This protein binds this small molecule.
Small molecule (SMILES): CC(=O)N[C@@H]1[C@@H](O)[C@H](O)[C@@H](CO)O[C@H]1O

Binding-site contacts:
Ligand atom C7 contacts residue ASN568 of chain 1.A at 3.3 Å.
Ligand atom O7 contacts residue LYS571 of chain 1.A at 3.7 Å.
Ligand atom O6 contacts residue SER591 of chain 1.A at 3.9 Å.
Ligand atom N2 contacts residue SER537 of chain 1.A at 3.3 Å (h-bond).
Ligand atom C8 contacts residue SER537 of chain 1.A at 3.6 Å.
Ligand atom C4 contacts residue MET566 of chain 1.A at 4.2 Å (hydrophobic).
Ligand atom O5 contacts residue MET566 of chain 1.A at 2.9 Å.
Ligand atom O6 contacts residue THR590 of chain 1.A at 3.9 Å.
Ligand atom C3 contacts residue SER537 of chain 1.A at 4.5 Å.
Ligand atom C5 contacts residue MET566 of chain 1.A at 3.4 Å (hydrophobic).
Ligand atom C4 contacts residue ASN568 of chain 1.A at 4.2 Å.
Ligand atom C1 contacts residue ASN568 of chain 1.A at 1.4 Å.
Ligand atom C8 contacts residue LYS571 of chain 1.A at 4.1 Å.
Ligand atom O7 contacts residue ASN568 of chain 1.A at 3.4 Å (h-bond).
Ligand atom C1 contacts residue SER591 of chain 1.A at 4.3 Å.
Ligand atom C3 contacts residue ASN568 of chain 1.A at 3.7 Å.
Ligand atom N2 contacts residue ASN568 of chain 1.A at 3.0 Å (h-bond).
Ligand atom C1 contacts residue SER537 of chain 1.A at 4.5 Å.
Ligand atom O5 contacts residue ASN568 of chain 1.A at 2.3 Å (h-bond).
Ligand atom C2 contacts residue MET566 of chain 1.A at 4.2 Å (hydrophobic).
Ligand atom C2 contacts residue ASN568 of chain 1.A at 2.5 Å.
Ligand atom C7 contacts residue SER537 of chain 1.A at 3.9 Å.
Ligand atom C3 contacts residue MET566 of chain 1.A at 4.0 Å (hydrophobic).
Ligand atom C8 contacts residue ASN568 of chain 1.A at 4.1 Å.
Ligand atom C2 contacts residue SER537 of chain 1.A at 4.3 Å.
Ligand atom C7 contacts residue LYS571 of chain 1.A at 4.4 Å.
Ligand atom C1 contacts residue MET566 of chain 1.A at 3.1 Å (hydrophobic).
Ligand atom C5 contacts residue ASN568 of chain 1.A at 3.7 Å.
Ligand atom C8 contacts residue ASN572 of chain 1.A at 4.3 Å.
Ligand atom O5 contacts residue SER591 of chain 1.A at 3.7 Å.

Sequence of chain 1.A:
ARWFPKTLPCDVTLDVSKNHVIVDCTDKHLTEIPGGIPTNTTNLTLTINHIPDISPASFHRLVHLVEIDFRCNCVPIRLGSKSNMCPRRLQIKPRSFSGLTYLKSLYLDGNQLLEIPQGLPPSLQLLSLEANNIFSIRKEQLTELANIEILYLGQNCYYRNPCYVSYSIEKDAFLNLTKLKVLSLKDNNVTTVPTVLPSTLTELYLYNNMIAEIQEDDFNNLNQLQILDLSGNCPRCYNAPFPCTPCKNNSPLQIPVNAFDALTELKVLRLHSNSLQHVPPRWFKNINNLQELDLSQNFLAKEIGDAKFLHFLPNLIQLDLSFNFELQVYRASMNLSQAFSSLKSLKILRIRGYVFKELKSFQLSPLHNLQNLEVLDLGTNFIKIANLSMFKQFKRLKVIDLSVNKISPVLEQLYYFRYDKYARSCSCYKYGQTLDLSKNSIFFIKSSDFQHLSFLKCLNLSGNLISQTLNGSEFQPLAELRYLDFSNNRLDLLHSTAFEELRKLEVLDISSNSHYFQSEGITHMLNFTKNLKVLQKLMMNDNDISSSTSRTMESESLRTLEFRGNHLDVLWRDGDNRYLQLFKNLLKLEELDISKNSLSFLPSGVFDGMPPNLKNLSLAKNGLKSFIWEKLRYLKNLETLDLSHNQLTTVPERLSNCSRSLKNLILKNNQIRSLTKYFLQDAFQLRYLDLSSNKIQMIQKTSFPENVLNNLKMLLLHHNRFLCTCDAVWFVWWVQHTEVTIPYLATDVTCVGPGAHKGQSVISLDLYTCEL